Sequence of chain 2.A:
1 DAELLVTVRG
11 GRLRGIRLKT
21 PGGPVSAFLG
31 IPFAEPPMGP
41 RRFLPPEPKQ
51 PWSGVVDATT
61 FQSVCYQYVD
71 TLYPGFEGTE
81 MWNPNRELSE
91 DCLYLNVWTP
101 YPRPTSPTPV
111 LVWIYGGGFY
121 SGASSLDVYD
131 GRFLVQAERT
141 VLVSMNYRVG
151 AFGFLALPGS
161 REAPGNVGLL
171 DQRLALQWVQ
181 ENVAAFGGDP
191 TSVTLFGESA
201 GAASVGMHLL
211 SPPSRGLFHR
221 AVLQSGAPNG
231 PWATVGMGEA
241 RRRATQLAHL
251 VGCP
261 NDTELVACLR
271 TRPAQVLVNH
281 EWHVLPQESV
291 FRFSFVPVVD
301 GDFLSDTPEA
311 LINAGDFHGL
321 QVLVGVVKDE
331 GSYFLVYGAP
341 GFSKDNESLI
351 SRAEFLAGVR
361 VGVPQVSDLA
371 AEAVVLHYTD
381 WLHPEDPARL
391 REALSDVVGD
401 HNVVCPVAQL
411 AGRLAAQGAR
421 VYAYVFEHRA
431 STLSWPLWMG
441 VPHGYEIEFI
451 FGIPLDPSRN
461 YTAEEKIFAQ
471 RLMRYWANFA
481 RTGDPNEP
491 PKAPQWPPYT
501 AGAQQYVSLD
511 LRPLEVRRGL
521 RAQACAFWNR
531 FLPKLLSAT

A protein and the small-molecule ligand that binds it are described below.
Small molecule (SMILES): CC(=O)N[C@@H]1[C@@H](O)[C@H](O)[C@@H](CO)O[C@H]1O

Binding-site contacts:
Ligand atom C3 contacts residue ASN460 of chain 2.A at 3.0 Å.
Ligand atom O6 contacts residue SER458 of chain 2.A at 3.7 Å.
Ligand atom C4 contacts residue ASN460 of chain 2.A at 3.5 Å.
Ligand atom O6 contacts residue ASN460 of chain 2.A at 3.3 Å (h-bond).
Ligand atom C7 contacts residue ASN460 of chain 2.A at 4.2 Å.
Ligand atom C5 contacts residue ASN460 of chain 2.A at 2.9 Å.
Ligand atom C6 contacts residue SER458 of chain 2.A at 4.5 Å.
Ligand atom O5 contacts residue SER458 of chain 2.A at 4.3 Å.
Ligand atom O4 contacts residue ASN460 of chain 2.A at 4.4 Å.
Ligand atom O3 contacts residue ASN460 of chain 2.A at 4.3 Å.
Ligand atom C6 contacts residue ASN460 of chain 2.A at 3.8 Å.
Ligand atom C2 contacts residue ASN460 of chain 2.A at 2.5 Å.
Ligand atom N2 contacts residue ASN460 of chain 2.A at 2.9 Å (h-bond).
Ligand atom O5 contacts residue ASN460 of chain 2.A at 2.4 Å (h-bond).
Ligand atom C1 contacts residue ASN460 of chain 2.A at 1.5 Å.
Ligand atom O6 contacts residue ARG459 of chain 2.A at 4.1 Å.